Binding-site contacts:
Ligand atom O3P contacts residue NAD1 of chain 1.I at 3.5 Å (h-bond).
Ligand atom C2 contacts residue HIS178 of chain 1.C at 4.0 Å.
Ligand atom C3 contacts residue ARG232 of chain 1.C at 3.2 Å.
Ligand atom O2P contacts residue ARG232 of chain 1.C at 2.7 Å (salt-bridge).
Ligand atom C3 contacts residue NAD1 of chain 1.I at 4.5 Å.
Ligand atom P contacts residue THR181 of chain 1.C at 3.7 Å.
Ligand atom C2 contacts residue SER151 of chain 1.C at 4.2 Å.
Ligand atom C2 contacts residue SER150 of chain 1.C at 4.2 Å.
Ligand atom C3 contacts residue HIS178 of chain 1.C at 4.0 Å.
Ligand atom O2 contacts residue SER150 of chain 1.C at 4.1 Å.
Ligand atom O1 contacts residue ASN314 of chain 1.C at 4.3 Å.
Ligand atom O3P contacts residue ARG196 of chain 1.C at 3.4 Å (salt-bridge).
Ligand atom O4P contacts residue NAD1 of chain 1.I at 3.0 Å (h-bond).
Ligand atom O1 contacts residue HIS178 of chain 1.C at 2.5 Å (h-bond).
Ligand atom O1 contacts residue SER151 of chain 1.C at 2.4 Å (h-bond).
Ligand atom O1P contacts residue ARG232 of chain 1.C at 3.9 Å.
Ligand atom C2 contacts residue ARG232 of chain 1.C at 4.4 Å.
Ligand atom C1 contacts residue SER151 of chain 1.C at 3.5 Å.
Ligand atom C1 contacts residue ARG232 of chain 1.C at 4.3 Å.
Ligand atom O2 contacts residue NAD1 of chain 1.I at 3.2 Å.
Ligand atom C1 contacts residue THR152 of chain 1.C at 3.2 Å.
Ligand atom O1P contacts residue NAD1 of chain 1.I at 3.2 Å (h-bond).
Ligand atom O2P contacts residue ARG196 of chain 1.C at 3.1 Å (salt-bridge).
Ligand atom P contacts residue ARG196 of chain 1.C at 3.8 Å.
Ligand atom O2P contacts residue ASP183 of chain 1.C at 3.6 Å.
Ligand atom P contacts residue ASP183 of chain 1.C at 3.8 Å.
Ligand atom O4P contacts residue ASP183 of chain 1.C at 3.8 Å.
Ligand atom O1 contacts residue TYR312 of chain 1.C at 4.2 Å.
Ligand atom O3P contacts residue ASP183 of chain 1.C at 3.7 Å.
Ligand atom O2P contacts residue THR181 of chain 1.C at 2.7 Å (h-bond).
Ligand atom O4P contacts residue THR181 of chain 1.C at 3.6 Å (h-bond).
Ligand atom O2 contacts residue SER151 of chain 1.C at 3.5 Å (h-bond).
Ligand atom P contacts residue ARG232 of chain 1.C at 3.8 Å.
Ligand atom O1 contacts residue THR152 of chain 1.C at 3.2 Å (h-bond).
Ligand atom P contacts residue NAD1 of chain 1.I at 3.5 Å.
Ligand atom O3P contacts residue ARG232 of chain 1.C at 4.5 Å.
Ligand atom C1 contacts residue HIS178 of chain 1.C at 2.9 Å.
Ligand atom O2 contacts residue HIS178 of chain 1.C at 4.5 Å.

The small molecule below binds the protein below.
Small molecule (SMILES): O=C[C@H](O)COP(=O)(O)O

Sequence of chain 1.C:
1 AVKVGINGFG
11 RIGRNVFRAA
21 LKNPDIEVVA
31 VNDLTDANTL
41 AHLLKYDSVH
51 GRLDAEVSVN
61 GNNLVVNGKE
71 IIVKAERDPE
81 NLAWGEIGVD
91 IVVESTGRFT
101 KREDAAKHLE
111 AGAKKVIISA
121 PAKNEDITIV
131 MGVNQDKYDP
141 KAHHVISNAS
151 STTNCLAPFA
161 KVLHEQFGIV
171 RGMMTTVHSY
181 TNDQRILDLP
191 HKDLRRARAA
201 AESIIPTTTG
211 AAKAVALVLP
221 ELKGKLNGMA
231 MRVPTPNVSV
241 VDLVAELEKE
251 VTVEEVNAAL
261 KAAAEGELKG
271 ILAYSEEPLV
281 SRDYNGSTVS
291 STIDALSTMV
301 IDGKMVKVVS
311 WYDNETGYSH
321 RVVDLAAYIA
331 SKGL